Binding-site contacts:
Ligand atom CAG contacts residue GLN102 of chain 1.A at 4.5 Å.
Ligand atom OAH contacts residue TYR85 of chain 1.A at 3.5 Å (h-bond).
Ligand atom CAF contacts residue TYR85 of chain 1.A at 4.2 Å (hydrophobic).
Ligand atom CAD contacts residue GLU106 of chain 1.A at 3.7 Å.
Ligand atom CAD contacts residue ASP103 of chain 1.A at 3.9 Å.
Ligand atom CAF contacts residue GLN102 of chain 1.A at 3.7 Å.
Ligand atom CAC contacts residue GLU106 of chain 1.A at 4.2 Å.
Ligand atom CAG contacts residue TYR85 of chain 1.A at 4.2 Å (hydrophobic).
Ligand atom CAC contacts residue GLN102 of chain 1.A at 4.1 Å.
Ligand atom OAH contacts residue ARG99 of chain 1.A at 4.5 Å.
Ligand atom CAI contacts residue ARG99 of chain 1.A at 3.4 Å.
Ligand atom CAD contacts residue PHE107 of chain 1.A at 3.7 Å (hydrophobic).
Ligand atom OAH contacts residue GLN102 of chain 1.A at 4.0 Å.
Ligand atom OAA contacts residue ASP103 of chain 1.A at 3.0 Å (salt-bridge).
Ligand atom CAB contacts residue ASP103 of chain 1.A at 4.1 Å.
Ligand atom CAI contacts residue TYR85 of chain 1.A at 4.3 Å (hydrophobic).

This small molecule binds to this protein.
Small molecule (SMILES): C[C@H](O)COC[C@H](C)O

Sequence of chain 1.A:
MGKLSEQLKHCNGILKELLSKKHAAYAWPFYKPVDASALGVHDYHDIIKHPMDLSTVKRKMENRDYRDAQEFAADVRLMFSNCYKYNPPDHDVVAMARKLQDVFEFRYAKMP